Binding-site contacts:
Ligand atom O contacts residue LEU59 of chain 2.A at 3.6 Å.
Ligand atom O contacts residue NH21 of chain 1.D at 3.6 Å.
Ligand atom CE contacts residue ILE103 of chain 2.A at 3.5 Å (hydrophobic).
Ligand atom CG contacts residue ASN105 of chain 2.A at 3.6 Å.
Ligand atom NZ contacts residue ASP110 of chain 1.B at 3.3 Å (salt-bridge).
Ligand atom CE contacts residue ASN105 of chain 2.A at 3.2 Å.
Ligand atom CD1 contacts residue ASP110 of chain 1.B at 3.6 Å.
Ligand atom CA contacts residue NH21 of chain 1.D at 2.4 Å.
Ligand atom N contacts residue ASN105 of chain 2.A at 3.1 Å (h-bond).
Ligand atom CD contacts residue ILE65 of chain 2.A at 3.6 Å (hydrophobic).
Ligand atom O contacts residue NH21 of chain 1.D at 3.1 Å (h-bond).
Ligand atom NZ contacts residue ILE103 of chain 2.A at 2.9 Å (h-bond).
Ligand atom CH3 contacts residue TRP46 of chain 1.B at 3.6 Å (hydrophobic).
Ligand atom CZ2 contacts residue ILE103 of chain 2.A at 3.5 Å (hydrophobic).
Ligand atom NZ contacts residue ASN105 of chain 2.A at 2.3 Å (h-bond).
Ligand atom NZ contacts residue TRP46 of chain 1.B at 3.5 Å.
Ligand atom CD contacts residue ASN105 of chain 2.A at 3.6 Å.
Ligand atom CG contacts residue LEU59 of chain 2.A at 3.6 Å (hydrophobic).
Ligand atom O contacts residue LYS106 of chain 2.A at 3.1 Å.
Ligand atom O contacts residue NH21 of chain 1.D at 3.0 Å (h-bond).
Ligand atom O contacts residue TRP46 of chain 1.B at 3.1 Å (h-bond).
Ligand atom CE2 contacts residue TYR104 of chain 2.A at 3.6 Å (hydrophobic).
Ligand atom NZ contacts residue TYR102 of chain 2.A at 2.9 Å (h-bond).
Ligand atom OE1 contacts residue ASP110 of chain 2.A at 3.1 Å (salt-bridge).
Ligand atom CH3 contacts residue VAL52 of chain 2.A at 3.6 Å (hydrophobic).
Ligand atom C contacts residue NH21 of chain 1.D at 3.3 Å.
Ligand atom CB contacts residue TRP46 of chain 1.B at 3.6 Å (hydrophobic).
Ligand atom CB contacts residue NH21 of chain 1.D at 3.6 Å.
Ligand atom CD contacts residue TYR104 of chain 2.A at 3.6 Å (hydrophobic).
Ligand atom CH3 contacts residue PHE48 of chain 2.A at 3.5 Å (hydrophobic).
Ligand atom NE1 contacts residue TYR104 of chain 2.A at 2.7 Å (h-bond).
Ligand atom CD1 contacts residue TYR104 of chain 2.A at 3.3 Å (hydrophobic).
Ligand atom O contacts residue TYR104 of chain 2.A at 2.7 Å (h-bond).
Ligand atom CH contacts residue TRP46 of chain 1.B at 3.6 Å (hydrophobic).
Ligand atom CE contacts residue ASP110 of chain 1.B at 3.0 Å.
Ligand atom C contacts residue NH21 of chain 1.D at 3.2 Å.
Ligand atom OH contacts residue ASN105 of chain 2.A at 3.3 Å (h-bond).
Ligand atom N contacts residue NH21 of chain 1.D at 2.5 Å (h-bond).
Ligand atom C contacts residue NH21 of chain 1.D at 1.4 Å.
Ligand atom O contacts residue NH21 of chain 1.D at 2.4 Å (h-bond).

A small-molecule ligand and the protein it binds are described below.
Small molecule (SMILES): CC[C@H](C)[C@@H]1NC(=O)[C@H]([C@@H](C)O)NC(=O)[C@H](CCCCN)NC(=O)[C@H](CC2=c3ccccc3=NC2)NC(=O)CSC[C@@H](C=O)NC(=O)[C@H](CCC(N)=O)NC(=O)[C@H](CCCCNC(C)=O)NC(=O)[C@H]([C@@H](C)O)NC(=O)[C@H](CCCN=C(N)N)NC(=O)[C@H](CC2=c3ccccc3=NC2)NC(=O)[C@H]([C@@H](C)O)NC(=O)[C@H](CCCCNC(C)=O)NC(=O)CNC(=O)[C@H](C)NC1=O

Sequence of chain 1.B:
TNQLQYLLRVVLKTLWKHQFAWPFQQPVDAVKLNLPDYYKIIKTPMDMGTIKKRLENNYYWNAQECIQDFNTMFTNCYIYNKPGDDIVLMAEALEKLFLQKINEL

Sequence of chain 2.A:
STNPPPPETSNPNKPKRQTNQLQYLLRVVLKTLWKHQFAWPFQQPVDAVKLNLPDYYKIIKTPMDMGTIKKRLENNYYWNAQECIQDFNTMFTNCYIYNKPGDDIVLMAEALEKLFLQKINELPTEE